Sequence of chain 1.C:
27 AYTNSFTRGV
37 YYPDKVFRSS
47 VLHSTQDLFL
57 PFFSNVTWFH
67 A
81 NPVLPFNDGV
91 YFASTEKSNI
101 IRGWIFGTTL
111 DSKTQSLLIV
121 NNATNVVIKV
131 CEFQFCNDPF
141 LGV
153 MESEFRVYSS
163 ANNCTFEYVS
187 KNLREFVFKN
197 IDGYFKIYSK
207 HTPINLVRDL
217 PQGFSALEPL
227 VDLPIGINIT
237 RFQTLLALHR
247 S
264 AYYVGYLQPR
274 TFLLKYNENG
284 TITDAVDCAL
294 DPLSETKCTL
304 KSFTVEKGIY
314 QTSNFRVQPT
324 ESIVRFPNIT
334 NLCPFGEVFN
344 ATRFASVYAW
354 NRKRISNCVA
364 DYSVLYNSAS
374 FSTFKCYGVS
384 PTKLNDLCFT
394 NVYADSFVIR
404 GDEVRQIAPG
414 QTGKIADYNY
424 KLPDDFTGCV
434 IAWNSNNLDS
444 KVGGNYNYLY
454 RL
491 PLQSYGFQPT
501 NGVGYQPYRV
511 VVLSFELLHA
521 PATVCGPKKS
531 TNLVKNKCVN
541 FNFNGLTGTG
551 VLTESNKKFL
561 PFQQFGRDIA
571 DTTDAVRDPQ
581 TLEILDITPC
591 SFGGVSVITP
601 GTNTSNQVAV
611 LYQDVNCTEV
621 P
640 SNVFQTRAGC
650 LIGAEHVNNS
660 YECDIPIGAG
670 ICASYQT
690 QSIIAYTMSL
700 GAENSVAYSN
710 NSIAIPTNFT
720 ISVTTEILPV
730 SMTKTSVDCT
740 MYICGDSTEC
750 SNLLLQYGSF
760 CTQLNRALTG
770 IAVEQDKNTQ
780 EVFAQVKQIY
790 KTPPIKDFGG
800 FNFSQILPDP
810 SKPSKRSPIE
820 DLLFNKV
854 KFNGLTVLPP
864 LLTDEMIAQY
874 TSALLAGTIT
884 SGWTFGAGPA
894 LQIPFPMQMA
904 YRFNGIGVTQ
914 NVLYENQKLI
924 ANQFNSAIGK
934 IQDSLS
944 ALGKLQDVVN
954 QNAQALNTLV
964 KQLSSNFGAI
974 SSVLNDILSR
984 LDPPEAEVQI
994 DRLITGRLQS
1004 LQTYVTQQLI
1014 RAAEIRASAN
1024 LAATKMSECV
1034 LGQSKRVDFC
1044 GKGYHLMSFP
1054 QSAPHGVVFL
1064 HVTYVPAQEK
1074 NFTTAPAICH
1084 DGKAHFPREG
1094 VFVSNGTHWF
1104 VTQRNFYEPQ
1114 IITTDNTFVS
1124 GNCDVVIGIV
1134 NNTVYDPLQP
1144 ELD

Binding-site contacts:
Ligand atom C7 contacts residue ASN282 of chain 1.C at 3.7 Å.
Ligand atom C4 contacts residue ASN282 of chain 1.C at 4.2 Å.
Ligand atom N2 contacts residue ASN282 of chain 1.C at 3.0 Å (h-bond).
Ligand atom C2 contacts residue ASN282 of chain 1.C at 2.5 Å.
Ligand atom O6 contacts residue ASN282 of chain 1.C at 4.1 Å.
Ligand atom C6 contacts residue GLU281 of chain 1.C at 4.4 Å.
Ligand atom C6 contacts residue ASN280 of chain 1.C at 4.4 Å.
Ligand atom C5 contacts residue ASN282 of chain 1.C at 3.6 Å.
Ligand atom C3 contacts residue ASN282 of chain 1.C at 3.8 Å.
Ligand atom O6 contacts residue GLU281 of chain 1.C at 3.6 Å.
Ligand atom O5 contacts residue ASN282 of chain 1.C at 2.3 Å (h-bond).
Ligand atom O6 contacts residue ASN280 of chain 1.C at 3.4 Å (h-bond).
Ligand atom O5 contacts residue ASN280 of chain 1.C at 3.8 Å.
Ligand atom C1 contacts residue ASN282 of chain 1.C at 1.4 Å.
Ligand atom C8 contacts residue ASN282 of chain 1.C at 4.0 Å.

The small molecule below binds the protein below.
Small molecule (SMILES): CC(=O)N[C@@H]1[C@@H](O)[C@H](O)[C@@H](CO)O[C@H]1O